Sequence of chain 1.A:
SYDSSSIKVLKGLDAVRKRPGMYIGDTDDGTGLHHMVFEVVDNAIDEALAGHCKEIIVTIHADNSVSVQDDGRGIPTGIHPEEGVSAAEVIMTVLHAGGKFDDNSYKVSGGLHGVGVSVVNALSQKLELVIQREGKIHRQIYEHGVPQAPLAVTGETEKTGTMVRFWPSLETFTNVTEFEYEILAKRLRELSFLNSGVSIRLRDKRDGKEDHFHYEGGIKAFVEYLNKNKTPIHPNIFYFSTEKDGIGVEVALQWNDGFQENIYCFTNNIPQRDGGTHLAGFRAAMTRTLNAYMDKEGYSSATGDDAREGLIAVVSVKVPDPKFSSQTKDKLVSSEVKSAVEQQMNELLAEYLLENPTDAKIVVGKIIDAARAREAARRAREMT

Binding-site contacts:
Ligand atom O2B contacts residue ASN45 of chain 2.A at 3.0 Å (h-bond).
Ligand atom C1' contacts residue TYR4 of chain 1.A at 3.2 Å (hydrophobic).
Ligand atom C2 contacts residue GLU49 of chain 2.A at 3.3 Å.
Ligand atom O1G contacts residue VAL117 of chain 2.A at 2.8 Å (h-bond).
Ligand atom C4 contacts residue ILE77 of chain 2.A at 3.4 Å (hydrophobic).
Ligand atom O1B contacts residue LYS102 of chain 2.A at 3.4 Å.
Ligand atom O2G contacts residue MG1 of chain 2.C at 2.0 Å.
Ligand atom O1A contacts residue VAL119 of chain 2.A at 3.3 Å (h-bond).
Ligand atom O1A contacts residue MG1 of chain 2.C at 2.2 Å.
Ligand atom C2' contacts residue TYR4 of chain 1.A at 3.1 Å (hydrophobic).
Ligand atom O4' contacts residue ILE93 of chain 2.A at 3.3 Å.
Ligand atom O3G contacts residue GLY113 of chain 2.A at 3.4 Å.
Ligand atom O1A contacts residue ASN45 of chain 2.A at 3.0 Å (h-bond).
Ligand atom O2A contacts residue GLY118 of chain 2.A at 3.2 Å (h-bond).
Ligand atom O2B contacts residue LYS102 of chain 2.A at 2.8 Å (salt-bridge).
Ligand atom N3 contacts residue TYR108 of chain 2.A at 3.0 Å (h-bond).
Ligand atom O2B contacts residue MG1 of chain 2.C at 2.1 Å.
Ligand atom O2' contacts residue GLY101 of chain 2.A at 3.2 Å (h-bond).
Ligand atom O3G contacts residue LEU114 of chain 2.A at 2.9 Å (h-bond).
Ligand atom O2' contacts residue ILE9 of chain 1.A at 3.4 Å.
Ligand atom N3B contacts residue HIS115 of chain 2.A at 3.3 Å (h-bond).
Ligand atom N6 contacts residue ASP72 of chain 2.A at 2.9 Å (salt-bridge).
Ligand atom PG contacts residue MG1 of chain 2.C at 3.2 Å.
Ligand atom N3B contacts residue GLY116 of chain 2.A at 3.0 Å (h-bond).
Ligand atom N3 contacts residue TYR4 of chain 1.A at 2.8 Å (h-bond).
Ligand atom N7 contacts residue ASN45 of chain 2.A at 3.2 Å.
Ligand atom O1G contacts residue GLN334 of chain 2.A at 3.3 Å (h-bond).
Ligand atom O2A contacts residue VAL119 of chain 2.A at 3.1 Å (h-bond).
Ligand atom PB contacts residue MG1 of chain 2.C at 3.1 Å.
Ligand atom O3A contacts residue MG1 of chain 2.C at 3.3 Å.
Ligand atom O2A contacts residue VAL117 of chain 2.A at 3.4 Å.
Ligand atom O3G contacts residue HIS115 of chain 2.A at 3.2 Å (h-bond).
Ligand atom O1G contacts residue GLY118 of chain 2.A at 2.9 Å (h-bond).
Ligand atom O3G contacts residue LYS336 of chain 2.A at 2.6 Å (salt-bridge).
Ligand atom O2' contacts residue TYR4 of chain 1.A at 2.7 Å (h-bond).
Ligand atom PA contacts residue MG1 of chain 2.C at 3.3 Å.
Ligand atom O3A contacts residue GLY116 of chain 2.A at 3.3 Å.
Ligand atom O1G contacts residue GLY116 of chain 2.A at 3.3 Å (h-bond).
Ligand atom N3B contacts residue LEU114 of chain 2.A at 3.2 Å (h-bond).
Ligand atom O3' contacts residue GLY101 of chain 2.A at 2.9 Å (h-bond).

Sequence of chain 2.A:
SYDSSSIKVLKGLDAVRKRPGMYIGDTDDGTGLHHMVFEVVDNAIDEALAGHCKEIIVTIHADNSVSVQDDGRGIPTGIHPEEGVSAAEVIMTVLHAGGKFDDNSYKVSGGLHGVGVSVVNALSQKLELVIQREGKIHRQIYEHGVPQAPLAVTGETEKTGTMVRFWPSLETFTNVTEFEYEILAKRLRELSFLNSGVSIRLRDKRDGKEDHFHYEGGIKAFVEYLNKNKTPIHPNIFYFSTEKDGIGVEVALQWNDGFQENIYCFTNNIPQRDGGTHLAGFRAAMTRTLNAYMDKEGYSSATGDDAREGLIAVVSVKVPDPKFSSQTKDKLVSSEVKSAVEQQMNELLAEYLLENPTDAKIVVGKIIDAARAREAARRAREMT

This small molecule binds to this protein.
Small molecule (SMILES): Nc1ncnc2c1ncn2[C@@H]1O[C@H](CO[P](=O)(O)O[P](=O)(O)NP(=O)(O)O)[C@@H](O)[C@H]1O